Sequence of chain 1.A:
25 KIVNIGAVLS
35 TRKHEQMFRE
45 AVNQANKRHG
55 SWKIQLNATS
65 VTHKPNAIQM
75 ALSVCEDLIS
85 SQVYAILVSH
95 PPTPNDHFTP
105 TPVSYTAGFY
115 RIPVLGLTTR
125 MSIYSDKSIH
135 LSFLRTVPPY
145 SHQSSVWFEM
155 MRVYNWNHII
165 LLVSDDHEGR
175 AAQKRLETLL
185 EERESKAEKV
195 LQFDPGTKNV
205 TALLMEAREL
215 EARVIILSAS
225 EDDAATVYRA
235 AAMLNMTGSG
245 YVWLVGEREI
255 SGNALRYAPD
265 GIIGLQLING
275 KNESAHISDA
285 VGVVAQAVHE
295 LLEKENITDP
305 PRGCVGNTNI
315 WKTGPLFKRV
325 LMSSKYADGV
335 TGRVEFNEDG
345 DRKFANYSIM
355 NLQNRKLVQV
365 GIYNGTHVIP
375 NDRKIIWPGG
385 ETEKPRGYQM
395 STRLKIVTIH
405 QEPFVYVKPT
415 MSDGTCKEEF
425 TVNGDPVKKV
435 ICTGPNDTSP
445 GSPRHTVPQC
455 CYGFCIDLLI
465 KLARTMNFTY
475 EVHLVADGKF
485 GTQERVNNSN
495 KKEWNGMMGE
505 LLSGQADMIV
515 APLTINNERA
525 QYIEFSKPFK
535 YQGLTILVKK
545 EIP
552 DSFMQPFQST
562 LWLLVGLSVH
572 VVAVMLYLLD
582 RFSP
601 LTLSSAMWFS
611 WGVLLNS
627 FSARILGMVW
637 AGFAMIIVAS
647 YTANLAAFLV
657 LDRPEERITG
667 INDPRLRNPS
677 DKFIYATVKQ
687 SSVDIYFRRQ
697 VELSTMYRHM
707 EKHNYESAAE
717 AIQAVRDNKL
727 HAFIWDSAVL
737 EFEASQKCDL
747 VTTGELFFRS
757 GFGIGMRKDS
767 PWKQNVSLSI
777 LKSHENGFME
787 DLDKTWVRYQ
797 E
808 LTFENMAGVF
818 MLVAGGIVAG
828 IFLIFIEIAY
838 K

The small molecule below binds the protein below.
Small molecule (SMILES): CC(=O)N[C@@H]1[C@@H](O)[C@H](O)[C@@H](CO)O[C@H]1O

Binding-site contacts:
Ligand atom C1 contacts residue ASN203 of chain 1.A at 1.4 Å.
Ligand atom N2 contacts residue ASN203 of chain 1.A at 2.9 Å (h-bond).
Ligand atom C5 contacts residue ASN203 of chain 1.A at 3.7 Å.
Ligand atom O7 contacts residue ALA206 of chain 1.A at 3.1 Å (h-bond).
Ligand atom C3 contacts residue ASN203 of chain 1.A at 3.8 Å.
Ligand atom N2 contacts residue ALA206 of chain 1.A at 3.9 Å.
Ligand atom O7 contacts residue THR205 of chain 1.A at 3.4 Å (h-bond).
Ligand atom C7 contacts residue ASN203 of chain 1.A at 3.2 Å.
Ligand atom O7 contacts residue ASN203 of chain 1.A at 2.9 Å (h-bond).
Ligand atom O5 contacts residue THR205 of chain 1.A at 3.7 Å.
Ligand atom C3 contacts residue THR205 of chain 1.A at 4.2 Å.
Ligand atom C5 contacts residue THR205 of chain 1.A at 4.3 Å.
Ligand atom C2 contacts residue THR205 of chain 1.A at 3.6 Å.
Ligand atom O5 contacts residue ASN203 of chain 1.A at 2.4 Å (h-bond).
Ligand atom C8 contacts residue ASN203 of chain 1.A at 3.5 Å.
Ligand atom O7 contacts residue VAL204 of chain 1.A at 3.7 Å.
Ligand atom C4 contacts residue ASN203 of chain 1.A at 4.2 Å.
Ligand atom C1 contacts residue THR205 of chain 1.A at 4.0 Å.
Ligand atom C8 contacts residue ALA206 of chain 1.A at 4.4 Å (hydrophobic).
Ligand atom C2 contacts residue ASN203 of chain 1.A at 2.5 Å.
Ligand atom C4 contacts residue THR205 of chain 1.A at 3.9 Å.
Ligand atom C3 contacts residue ALA206 of chain 1.A at 4.4 Å (hydrophobic).
Ligand atom O3 contacts residue ALA206 of chain 1.A at 3.4 Å.
Ligand atom C7 contacts residue ALA206 of chain 1.A at 3.6 Å (hydrophobic).
Ligand atom O3 contacts residue THR205 of chain 1.A at 4.4 Å.
Ligand atom C2 contacts residue ALA206 of chain 1.A at 4.2 Å (hydrophobic).
Ligand atom O7 contacts residue LEU207 of chain 1.A at 4.4 Å.